Sequence of chain 1.A:
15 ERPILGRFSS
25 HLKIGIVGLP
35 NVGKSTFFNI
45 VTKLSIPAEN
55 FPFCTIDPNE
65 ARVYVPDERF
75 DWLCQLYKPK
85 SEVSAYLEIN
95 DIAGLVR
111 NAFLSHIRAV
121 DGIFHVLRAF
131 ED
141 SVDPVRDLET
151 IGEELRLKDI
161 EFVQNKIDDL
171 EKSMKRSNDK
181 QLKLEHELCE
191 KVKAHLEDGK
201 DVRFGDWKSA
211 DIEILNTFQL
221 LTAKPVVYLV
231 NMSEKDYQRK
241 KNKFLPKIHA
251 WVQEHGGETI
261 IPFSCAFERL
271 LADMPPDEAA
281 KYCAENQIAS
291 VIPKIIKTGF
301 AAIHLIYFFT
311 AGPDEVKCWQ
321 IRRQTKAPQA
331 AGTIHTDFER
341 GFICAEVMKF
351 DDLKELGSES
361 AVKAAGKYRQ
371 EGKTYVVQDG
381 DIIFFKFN

Binding-site contacts:
Ligand atom O2B contacts residue LYS38 of chain 1.A at 3.4 Å.
Ligand atom O6 contacts residue CYS265 of chain 1.A at 3.7 Å.
Ligand atom N1 contacts residue PHE130 of chain 1.A at 3.4 Å.
Ligand atom O2A contacts residue GLY37 of chain 1.A at 3.4 Å.
Ligand atom O1B contacts residue GLY37 of chain 1.A at 3.3 Å (h-bond).
Ligand atom O1G contacts residue PRO34 of chain 1.A at 3.4 Å.
Ligand atom O1G contacts residue LYS38 of chain 1.A at 2.7 Å (salt-bridge).
Ligand atom O1B contacts residue ASN35 of chain 1.A at 3.5 Å (h-bond).
Ligand atom C2 contacts residue PHE130 of chain 1.A at 3.3 Å (hydrophobic).
Ligand atom O1A contacts residue SER39 of chain 1.A at 3.4 Å.
Ligand atom N3B contacts residue ASN35 of chain 1.A at 3.2 Å (h-bond).
Ligand atom O1G contacts residue GLY98 of chain 1.A at 3.1 Å (h-bond).
Ligand atom PG contacts residue LYS38 of chain 1.A at 3.6 Å.
Ligand atom O1G contacts residue ASN35 of chain 1.A at 3.3 Å (h-bond).
Ligand atom O1B contacts residue VAL36 of chain 1.A at 3.0 Å (h-bond).
Ligand atom C6 contacts residue PHE130 of chain 1.A at 3.5 Å (hydrophobic).
Ligand atom O2A contacts residue SER39 of chain 1.A at 3.5 Å (h-bond).
Ligand atom C5 contacts residue PHE130 of chain 1.A at 3.6 Å (hydrophobic).
Ligand atom PG contacts residue MG1 of chain 1.D at 3.6 Å.
Ligand atom O4' contacts residue ASN35 of chain 1.A at 3.6 Å.
Ligand atom N3 contacts residue PHE130 of chain 1.A at 3.6 Å.
Ligand atom O3A contacts residue LYS38 of chain 1.A at 3.8 Å.
Ligand atom O2G contacts residue LYS38 of chain 1.A at 3.8 Å.
Ligand atom PB contacts residue LYS38 of chain 1.A at 3.6 Å.
Ligand atom PA contacts residue THR40 of chain 1.A at 3.6 Å.
Ligand atom O1B contacts residue LYS38 of chain 1.A at 2.8 Å (salt-bridge).
Ligand atom O5' contacts residue THR40 of chain 1.A at 3.8 Å.
Ligand atom N7 contacts residue GLY37 of chain 1.A at 3.4 Å.
Ligand atom C4 contacts residue PHE130 of chain 1.A at 3.8 Å (hydrophobic).
Ligand atom O2G contacts residue GLY98 of chain 1.A at 3.8 Å.
Ligand atom PB contacts residue ASN35 of chain 1.A at 3.7 Å.
Ligand atom O2B contacts residue MG1 of chain 1.D at 2.6 Å.
Ligand atom O2G contacts residue MG1 of chain 1.D at 2.1 Å.
Ligand atom C8 contacts residue GLY37 of chain 1.A at 3.7 Å.
Ligand atom O3A contacts residue ASN35 of chain 1.A at 3.7 Å.
Ligand atom O6 contacts residue ASN231 of chain 1.A at 3.0 Å (h-bond).
Ligand atom N2 contacts residue PHE130 of chain 1.A at 3.8 Å.
Ligand atom O2B contacts residue SER39 of chain 1.A at 2.7 Å (h-bond).
Ligand atom O3A contacts residue GLY37 of chain 1.A at 3.3 Å (h-bond).
Ligand atom O2A contacts residue THR40 of chain 1.A at 2.4 Å (h-bond).

A protein and the small-molecule ligand that binds it are described below.
Small molecule (SMILES): Nc1nc2c(ncn2[C@@H]2O[C@H](CO[P](=O)(O)O[P](=O)(O)NP(=O)(O)O)[C@@H](O)[C@H]2O)c(=O)[nH]1